Sequence of chain 1.A:
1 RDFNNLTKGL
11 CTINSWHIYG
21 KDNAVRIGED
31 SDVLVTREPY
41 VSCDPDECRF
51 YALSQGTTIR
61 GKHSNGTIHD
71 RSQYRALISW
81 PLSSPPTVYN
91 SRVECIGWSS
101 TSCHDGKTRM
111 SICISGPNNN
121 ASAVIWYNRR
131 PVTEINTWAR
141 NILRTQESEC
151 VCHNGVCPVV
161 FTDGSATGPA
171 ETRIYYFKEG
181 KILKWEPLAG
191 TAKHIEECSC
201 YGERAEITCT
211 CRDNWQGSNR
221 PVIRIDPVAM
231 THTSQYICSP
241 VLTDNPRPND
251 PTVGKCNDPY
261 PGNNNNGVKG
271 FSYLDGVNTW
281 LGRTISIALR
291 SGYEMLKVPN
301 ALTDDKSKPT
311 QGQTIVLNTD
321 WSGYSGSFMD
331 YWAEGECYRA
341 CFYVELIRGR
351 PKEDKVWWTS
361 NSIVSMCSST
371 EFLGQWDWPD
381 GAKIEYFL

The protein below binds the small molecule below.
Small molecule (SMILES): CC(=O)N[C@@H]1[C@@H](O)[C@H](O)[C@@H](CO)O[C@H]1O

Binding-site contacts:
Ligand atom O5 contacts residue ASN154 of chain 1.A at 4.1 Å.
Ligand atom C8 contacts residue PHE3 of chain 1.A at 3.4 Å (hydrophobic).
Ligand atom C1 contacts residue ASN154 of chain 1.A at 4.0 Å.
Ligand atom C8 contacts residue ASP2 of chain 1.A at 4.2 Å.
Ligand atom C7 contacts residue PHE3 of chain 1.A at 3.6 Å (hydrophobic).
Ligand atom O6 contacts residue ASN154 of chain 1.A at 4.4 Å.
Ligand atom C7 contacts residue ASP2 of chain 1.A at 4.4 Å.
Ligand atom N2 contacts residue PHE3 of chain 1.A at 3.0 Å (h-bond).
Ligand atom C3 contacts residue ASP2 of chain 1.A at 4.1 Å.
Ligand atom C5 contacts residue ASN154 of chain 1.A at 3.8 Å.
Ligand atom O7 contacts residue ASP2 of chain 1.A at 4.5 Å.
Ligand atom N2 contacts residue ASN5 of chain 1.A at 2.8 Å (h-bond).
Ligand atom C4 contacts residue ASN5 of chain 1.A at 4.3 Å.
Ligand atom C1 contacts residue PHE3 of chain 1.A at 4.0 Å (hydrophobic).
Ligand atom C3 contacts residue PHE3 of chain 1.A at 4.4 Å (hydrophobic).
Ligand atom O5 contacts residue ASN5 of chain 1.A at 2.4 Å (h-bond).
Ligand atom C7 contacts residue ASN5 of chain 1.A at 4.0 Å.
Ligand atom C1 contacts residue ASN5 of chain 1.A at 1.5 Å.
Ligand atom C3 contacts residue ASN5 of chain 1.A at 3.8 Å.
Ligand atom C2 contacts residue ASN5 of chain 1.A at 2.5 Å.
Ligand atom C5 contacts residue ASN5 of chain 1.A at 3.7 Å.
Ligand atom O3 contacts residue ASP2 of chain 1.A at 3.3 Å (salt-bridge).
Ligand atom O6 contacts residue ASN5 of chain 1.A at 4.5 Å.
Ligand atom C2 contacts residue PHE3 of chain 1.A at 3.9 Å (hydrophobic).